Binding-site contacts:
Ligand atom OAG contacts residue HIS21 of chain 1.B at 3.4 Å.
Ligand atom PAM contacts residue ARG63 of chain 1.B at 3.9 Å.
Ligand atom OAD contacts residue ASN117 of chain 1.B at 4.0 Å.
Ligand atom OD2 contacts residue GLU178 of chain 1.B at 3.6 Å (salt-bridge).
Ligand atom PAM contacts residue ZN1 of chain 1.F at 2.8 Å.
Ligand atom CG contacts residue ARG168 of chain 1.B at 3.8 Å.
Ligand atom PAM contacts residue GLU178 of chain 1.B at 4.1 Å.
Ligand atom CG contacts residue ASN70 of chain 1.B at 3.4 Å.
Ligand atom OD2 contacts residue ARG168 of chain 1.B at 4.0 Å.
Ligand atom CB contacts residue ASN70 of chain 1.B at 3.8 Å.
Ligand atom OAD contacts residue HIS116 of chain 1.B at 3.6 Å.
Ligand atom C contacts residue ASN70 of chain 1.B at 4.1 Å.
Ligand atom C contacts residue ARG63 of chain 1.B at 3.6 Å.
Ligand atom OD1 contacts residue ASN70 of chain 1.B at 3.4 Å (h-bond).
Ligand atom OAD contacts residue GLU178 of chain 1.B at 3.1 Å (salt-bridge).
Ligand atom OXT contacts residue ASP68 of chain 1.B at 3.6 Å.
Ligand atom OAG contacts residue ZN1 of chain 1.F at 2.5 Å.
Ligand atom OAD contacts residue GLU24 of chain 1.B at 3.9 Å.
Ligand atom CB contacts residue TYR164 of chain 1.B at 3.2 Å (hydrophobic).
Ligand atom OAG contacts residue ARG63 of chain 1.B at 2.6 Å (salt-bridge).
Ligand atom OAG contacts residue GLU24 of chain 1.B at 3.4 Å (salt-bridge).
Ligand atom OD2 contacts residue ASN70 of chain 1.B at 3.8 Å.
Ligand atom C contacts residue TYR164 of chain 1.B at 3.7 Å (hydrophobic).
Ligand atom O contacts residue TYR164 of chain 1.B at 3.2 Å (h-bond).
Ligand atom PAM contacts residue GLU24 of chain 1.B at 4.1 Å.
Ligand atom OXT contacts residue HIS21 of chain 1.B at 3.8 Å.
Ligand atom OAD contacts residue ZN1 of chain 1.F at 2.0 Å.
Ligand atom OD1 contacts residue ILE127 of chain 1.B at 4.1 Å.
Ligand atom CA contacts residue TYR164 of chain 1.B at 4.0 Å (hydrophobic).
Ligand atom OD2 contacts residue ZN1 of chain 1.F at 4.0 Å.
Ligand atom CAA contacts residue GLU178 of chain 1.B at 3.9 Å.
Ligand atom OD2 contacts residue HIS116 of chain 1.B at 3.3 Å.
Ligand atom OXT contacts residue ASN70 of chain 1.B at 3.5 Å (h-bond).
Ligand atom O contacts residue ARG63 of chain 1.B at 4.0 Å.
Ligand atom OD1 contacts residue ARG168 of chain 1.B at 2.9 Å (salt-bridge).
Ligand atom CA contacts residue ASN70 of chain 1.B at 3.9 Å.
Ligand atom N contacts residue ZN1 of chain 1.F at 4.1 Å.
Ligand atom CAA contacts residue ALA287 of chain 1.B at 4.0 Å (hydrophobic).
Ligand atom CAA contacts residue PHE282 of chain 1.B at 3.9 Å (hydrophobic).
Ligand atom OXT contacts residue ARG63 of chain 1.B at 3.5 Å (salt-bridge).

The protein below binds the small molecule below.
Small molecule (SMILES): C[P](=O)(O)N[C@@H](CC(=O)O)C(=O)O

Sequence of chain 1.B:
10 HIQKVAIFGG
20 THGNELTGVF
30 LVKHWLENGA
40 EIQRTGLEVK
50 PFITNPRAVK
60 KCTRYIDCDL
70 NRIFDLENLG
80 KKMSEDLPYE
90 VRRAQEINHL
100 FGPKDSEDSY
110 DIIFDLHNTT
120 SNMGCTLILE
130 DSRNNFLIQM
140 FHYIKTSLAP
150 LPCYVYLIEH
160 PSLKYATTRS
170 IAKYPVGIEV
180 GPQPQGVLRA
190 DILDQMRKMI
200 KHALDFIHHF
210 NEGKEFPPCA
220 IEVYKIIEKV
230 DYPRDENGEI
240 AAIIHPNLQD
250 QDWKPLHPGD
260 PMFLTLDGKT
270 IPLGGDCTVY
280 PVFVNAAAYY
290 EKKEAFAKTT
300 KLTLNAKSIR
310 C